Sequence of chain 1.A:
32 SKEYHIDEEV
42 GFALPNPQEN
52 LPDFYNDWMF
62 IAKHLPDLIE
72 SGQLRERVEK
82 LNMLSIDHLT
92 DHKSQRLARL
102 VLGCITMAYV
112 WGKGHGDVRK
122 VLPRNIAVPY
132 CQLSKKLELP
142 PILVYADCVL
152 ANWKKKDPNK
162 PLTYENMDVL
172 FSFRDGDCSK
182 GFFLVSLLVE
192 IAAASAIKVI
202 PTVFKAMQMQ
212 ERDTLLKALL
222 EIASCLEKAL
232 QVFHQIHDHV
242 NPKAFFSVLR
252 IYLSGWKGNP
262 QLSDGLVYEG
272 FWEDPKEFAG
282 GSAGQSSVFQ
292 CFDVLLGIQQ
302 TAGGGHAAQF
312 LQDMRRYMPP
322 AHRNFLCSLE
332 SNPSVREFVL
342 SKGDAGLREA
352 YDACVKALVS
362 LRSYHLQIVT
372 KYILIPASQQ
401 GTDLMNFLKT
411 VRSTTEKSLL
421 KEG

Binding-site contacts:
Ligand atom C4 contacts residue PHE183 of chain 1.A at 3.9 Å (hydrophobic).
Ligand atom C7 contacts residue PHE183 of chain 1.A at 3.9 Å (hydrophobic).
Ligand atom C3 contacts residue PHE183 of chain 1.A at 3.9 Å (hydrophobic).
Ligand atom C1 contacts residue SER187 of chain 1.A at 3.5 Å.
Ligand atom N11 contacts residue ALA284 of chain 1.A at 2.9 Å (h-bond).
Ligand atom C6 contacts residue SER187 of chain 1.A at 3.8 Å.
Ligand atom C6 contacts residue PHE183 of chain 1.A at 3.4 Å (hydrophobic).
Ligand atom C1 contacts residue VAL150 of chain 1.A at 3.6 Å (hydrophobic).
Ligand atom N13 contacts residue SER187 of chain 1.A at 3.0 Å (h-bond).
Ligand atom C4 contacts residue GLY282 of chain 1.A at 4.1 Å.
Ligand atom N13 contacts residue ALA284 of chain 1.A at 3.9 Å.
Ligand atom N13 contacts residue PHE183 of chain 1.A at 3.6 Å.
Ligand atom C6 contacts residue TYR146 of chain 1.A at 4.1 Å (hydrophobic).
Ligand atom N9 contacts residue HEM1 of chain 1.C at 1.9 Å.
Ligand atom C1 contacts residue TYR146 of chain 1.A at 3.6 Å (hydrophobic).
Ligand atom C2 contacts residue PHE183 of chain 1.A at 3.7 Å (hydrophobic).
Ligand atom C4 contacts residue ALA284 of chain 1.A at 3.6 Å (hydrophobic).
Ligand atom C1 contacts residue PHE183 of chain 1.A at 3.5 Å (hydrophobic).
Ligand atom BR1 contacts residue SER283 of chain 1.A at 3.9 Å.
Ligand atom C5 contacts residue PHE183 of chain 1.A at 3.5 Å (hydrophobic).
Ligand atom N13 contacts residue HEM1 of chain 1.C at 3.3 Å.
Ligand atom BR1 contacts residue CYS149 of chain 1.A at 3.5 Å.
Ligand atom N8 contacts residue HEM1 of chain 1.C at 2.8 Å.
Ligand atom C10 contacts residue ALA284 of chain 1.A at 3.7 Å (hydrophobic).
Ligand atom C3 contacts residue TYR146 of chain 1.A at 4.0 Å (hydrophobic).
Ligand atom N8 contacts residue PHE183 of chain 1.A at 3.8 Å.
Ligand atom N9 contacts residue ALA284 of chain 1.A at 4.0 Å.
Ligand atom C6 contacts residue ALA284 of chain 1.A at 4.0 Å (hydrophobic).
Ligand atom C2 contacts residue VAL150 of chain 1.A at 3.4 Å (hydrophobic).
Ligand atom N8 contacts residue ALA284 of chain 1.A at 3.6 Å.
Ligand atom BR1 contacts residue GLY282 of chain 1.A at 3.6 Å.
Ligand atom C4 contacts residue SER283 of chain 1.A at 3.8 Å.
Ligand atom C10 contacts residue HEM1 of chain 1.C at 3.0 Å.
Ligand atom N11 contacts residue SER283 of chain 1.A at 3.5 Å.
Ligand atom C5 contacts residue ALA284 of chain 1.A at 3.6 Å (hydrophobic).
Ligand atom C7 contacts residue HEM1 of chain 1.C at 3.9 Å.
Ligand atom N11 contacts residue HEM1 of chain 1.C at 4.0 Å.
Ligand atom C7 contacts residue ALA284 of chain 1.A at 3.3 Å (hydrophobic).
Ligand atom C2 contacts residue TYR146 of chain 1.A at 3.5 Å (hydrophobic).
Ligand atom C2 contacts residue PHE184 of chain 1.A at 4.1 Å (hydrophobic).

A protein and the small-molecule ligand that binds it are described below.
Small molecule (SMILES): Nc1ccc(Br)cc1-c1nnc[nH]1